Sequence of chain 1.A:
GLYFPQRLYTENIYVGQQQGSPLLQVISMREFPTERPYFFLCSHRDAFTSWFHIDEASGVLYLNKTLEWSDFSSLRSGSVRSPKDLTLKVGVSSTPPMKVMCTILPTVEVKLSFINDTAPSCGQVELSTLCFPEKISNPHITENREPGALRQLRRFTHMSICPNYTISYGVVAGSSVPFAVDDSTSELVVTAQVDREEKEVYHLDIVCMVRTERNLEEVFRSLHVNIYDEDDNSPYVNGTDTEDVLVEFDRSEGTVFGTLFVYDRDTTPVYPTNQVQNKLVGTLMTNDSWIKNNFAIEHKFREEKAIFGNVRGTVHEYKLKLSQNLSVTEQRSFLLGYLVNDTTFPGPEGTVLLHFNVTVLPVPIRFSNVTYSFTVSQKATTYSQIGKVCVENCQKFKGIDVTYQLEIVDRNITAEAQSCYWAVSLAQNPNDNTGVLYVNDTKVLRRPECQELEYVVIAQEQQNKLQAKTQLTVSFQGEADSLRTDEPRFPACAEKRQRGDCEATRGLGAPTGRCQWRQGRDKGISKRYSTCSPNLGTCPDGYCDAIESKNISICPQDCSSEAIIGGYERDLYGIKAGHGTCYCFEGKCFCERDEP

Binding-site contacts:
Ligand atom C5 contacts residue ASN551 of chain 1.A at 3.7 Å.
Ligand atom C1 contacts residue LEU508 of chain 1.A at 4.3 Å (hydrophobic).
Ligand atom C6 contacts residue LEU508 of chain 1.A at 4.4 Å (hydrophobic).
Ligand atom C6 contacts residue ARG489 of chain 1.A at 3.6 Å.
Ligand atom C7 contacts residue ASN551 of chain 1.A at 2.9 Å.
Ligand atom O5 contacts residue LEU508 of chain 1.A at 3.7 Å.
Ligand atom C8 contacts residue ASN551 of chain 1.A at 3.0 Å.
Ligand atom C2 contacts residue ASN551 of chain 1.A at 2.5 Å.
Ligand atom C6 contacts residue PHE490 of chain 1.A at 4.0 Å (hydrophobic).
Ligand atom C5 contacts residue ARG489 of chain 1.A at 4.0 Å.
Ligand atom C4 contacts residue ARG489 of chain 1.A at 3.6 Å.
Ligand atom O4 contacts residue ARG489 of chain 1.A at 2.4 Å (salt-bridge).
Ligand atom O6 contacts residue LEU508 of chain 1.A at 3.7 Å.
Ligand atom C4 contacts residue ASN551 of chain 1.A at 4.3 Å.
Ligand atom O6 contacts residue ARG489 of chain 1.A at 4.2 Å.
Ligand atom N2 contacts residue ASN551 of chain 1.A at 2.7 Å (h-bond).
Ligand atom C1 contacts residue ASN551 of chain 1.A at 1.4 Å.
Ligand atom O6 contacts residue PHE490 of chain 1.A at 2.7 Å (h-bond).
Ligand atom C3 contacts residue ASN551 of chain 1.A at 3.8 Å.
Ligand atom O7 contacts residue ASN551 of chain 1.A at 3.6 Å.
Ligand atom O5 contacts residue ASN551 of chain 1.A at 2.4 Å (h-bond).

The small molecule below binds the protein below.
Small molecule (SMILES): CC(=O)N[C@@H]1[C@@H](O)[C@H](O)[C@@H](CO)O[C@H]1O